Binding-site contacts:
Ligand atom O contacts residue PHE183 of chain 1.A at 3.4 Å.
Ligand atom O contacts residue ALA135 of chain 1.A at 3.9 Å.
Ligand atom C contacts residue SER132 of chain 1.A at 4.1 Å.
Ligand atom CD2 contacts residue PHE310 of chain 1.A at 3.5 Å (hydrophobic).
Ligand atom OXT contacts residue SER111 of chain 1.A at 2.9 Å (h-bond).
Ligand atom N contacts residue PHE183 of chain 1.A at 3.7 Å.
Ligand atom CD1 contacts residue SER132 of chain 1.A at 4.3 Å.
Ligand atom CD2 contacts residue ASP259 of chain 1.A at 3.5 Å.
Ligand atom CB contacts residue LEU110 of chain 1.A at 4.0 Å (hydrophobic).
Ligand atom CB contacts residue SER132 of chain 1.A at 3.8 Å.
Ligand atom CD2 contacts residue GLY260 of chain 1.A at 3.5 Å.
Ligand atom CB contacts residue ASP259 of chain 1.A at 4.3 Å.
Ligand atom CD1 contacts residue PHE310 of chain 1.A at 3.6 Å (hydrophobic).
Ligand atom CG contacts residue PHE310 of chain 1.A at 3.5 Å (hydrophobic).
Ligand atom N contacts residue THR134 of chain 1.A at 3.0 Å (h-bond).
Ligand atom CA contacts residue PHE183 of chain 1.A at 3.6 Å (hydrophobic).
Ligand atom N contacts residue SER132 of chain 1.A at 2.8 Å (h-bond).
Ligand atom CD1 contacts residue LEU49 of chain 1.A at 3.8 Å (hydrophobic).
Ligand atom O contacts residue ASN133 of chain 1.A at 3.2 Å.
Ligand atom O contacts residue THR134 of chain 1.A at 2.8 Å (h-bond).
Ligand atom OXT contacts residue LEU110 of chain 1.A at 3.5 Å.
Ligand atom CA contacts residue SER132 of chain 1.A at 3.7 Å.
Ligand atom CG contacts residue ASP259 of chain 1.A at 3.6 Å.
Ligand atom OXT contacts residue PHE183 of chain 1.A at 3.2 Å.
Ligand atom N contacts residue ASN133 of chain 1.A at 4.3 Å.
Ligand atom O contacts residue SER132 of chain 1.A at 3.8 Å.
Ligand atom O contacts residue SER111 of chain 1.A at 2.6 Å (h-bond).
Ligand atom C contacts residue LEU110 of chain 1.A at 4.3 Å (hydrophobic).
Ligand atom C contacts residue THR134 of chain 1.A at 4.0 Å.
Ligand atom CA contacts residue THR134 of chain 1.A at 4.0 Å.
Ligand atom CD2 contacts residue LEU49 of chain 1.A at 3.9 Å (hydrophobic).
Ligand atom C contacts residue PHE183 of chain 1.A at 3.3 Å (hydrophobic).
Ligand atom CB contacts residue THR109 of chain 1.A at 3.5 Å.
Ligand atom C contacts residue ASN133 of chain 1.A at 4.0 Å.
Ligand atom N contacts residue ASP259 of chain 1.A at 2.9 Å (salt-bridge).
Ligand atom CD1 contacts residue THR109 of chain 1.A at 3.9 Å.
Ligand atom OXT contacts residue THR109 of chain 1.A at 4.2 Å.
Ligand atom CG contacts residue SER132 of chain 1.A at 4.2 Å.
Ligand atom CA contacts residue ASP259 of chain 1.A at 4.0 Å.
Ligand atom C contacts residue SER111 of chain 1.A at 3.5 Å.

The protein below binds the small molecule below.
Small molecule (SMILES): CC(C)C[C@H](N)C(=O)O

Sequence of chain 1.A:
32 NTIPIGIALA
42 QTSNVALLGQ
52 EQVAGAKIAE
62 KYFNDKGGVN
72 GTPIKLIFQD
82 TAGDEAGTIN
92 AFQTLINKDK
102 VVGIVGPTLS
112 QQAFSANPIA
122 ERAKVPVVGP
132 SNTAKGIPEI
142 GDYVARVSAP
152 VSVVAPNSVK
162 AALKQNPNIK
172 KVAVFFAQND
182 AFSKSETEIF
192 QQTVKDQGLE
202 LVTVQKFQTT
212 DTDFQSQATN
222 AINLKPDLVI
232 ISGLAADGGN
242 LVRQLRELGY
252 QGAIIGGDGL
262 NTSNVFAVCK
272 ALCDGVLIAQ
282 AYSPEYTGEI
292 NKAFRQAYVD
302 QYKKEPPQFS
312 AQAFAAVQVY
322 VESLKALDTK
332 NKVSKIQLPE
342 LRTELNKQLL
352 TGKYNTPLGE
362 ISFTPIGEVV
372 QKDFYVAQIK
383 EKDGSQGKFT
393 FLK